Sequence of chain 17.E:
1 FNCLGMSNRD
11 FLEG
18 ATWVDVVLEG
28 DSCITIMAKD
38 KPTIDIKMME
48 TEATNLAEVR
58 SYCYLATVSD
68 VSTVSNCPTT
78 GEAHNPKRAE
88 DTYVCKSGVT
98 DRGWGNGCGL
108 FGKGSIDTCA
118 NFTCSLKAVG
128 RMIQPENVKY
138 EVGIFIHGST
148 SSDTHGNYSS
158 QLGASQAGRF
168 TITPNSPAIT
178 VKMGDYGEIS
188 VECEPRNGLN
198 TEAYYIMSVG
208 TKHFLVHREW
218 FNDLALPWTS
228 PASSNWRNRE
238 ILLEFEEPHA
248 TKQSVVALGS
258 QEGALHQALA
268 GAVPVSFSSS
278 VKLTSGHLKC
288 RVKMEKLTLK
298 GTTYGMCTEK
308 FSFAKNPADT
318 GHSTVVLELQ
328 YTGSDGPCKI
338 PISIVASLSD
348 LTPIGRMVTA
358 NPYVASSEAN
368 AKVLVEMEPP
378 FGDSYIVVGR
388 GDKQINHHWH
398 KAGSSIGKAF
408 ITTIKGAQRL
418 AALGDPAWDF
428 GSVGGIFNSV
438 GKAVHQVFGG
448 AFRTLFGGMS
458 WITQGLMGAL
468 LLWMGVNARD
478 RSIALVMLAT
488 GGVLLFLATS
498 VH

This small molecule binds to this protein.
Small molecule (SMILES): CC(=O)N[C@@H]1[C@@H](O)[C@H](O)[C@@H](CO)O[C@H]1O

Sequence of chain 52.A:
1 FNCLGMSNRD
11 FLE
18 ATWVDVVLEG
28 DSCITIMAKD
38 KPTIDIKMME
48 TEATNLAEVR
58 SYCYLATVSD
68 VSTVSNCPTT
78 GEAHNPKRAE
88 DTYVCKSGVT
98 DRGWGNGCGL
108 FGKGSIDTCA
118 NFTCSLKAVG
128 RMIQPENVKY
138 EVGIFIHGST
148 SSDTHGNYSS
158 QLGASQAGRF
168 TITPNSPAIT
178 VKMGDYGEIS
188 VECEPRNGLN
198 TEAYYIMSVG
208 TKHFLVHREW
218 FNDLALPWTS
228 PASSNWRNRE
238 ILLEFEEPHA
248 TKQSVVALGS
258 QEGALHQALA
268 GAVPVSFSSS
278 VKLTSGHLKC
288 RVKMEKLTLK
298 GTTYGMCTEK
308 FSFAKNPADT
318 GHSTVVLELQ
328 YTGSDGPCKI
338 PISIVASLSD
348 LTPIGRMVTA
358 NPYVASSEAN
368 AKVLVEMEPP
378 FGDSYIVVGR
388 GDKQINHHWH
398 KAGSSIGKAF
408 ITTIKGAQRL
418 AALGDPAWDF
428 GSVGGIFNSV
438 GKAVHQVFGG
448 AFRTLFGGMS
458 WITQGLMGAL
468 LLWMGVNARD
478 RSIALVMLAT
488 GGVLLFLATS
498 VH

Binding-site contacts:
Ligand atom O5 contacts residue PHE119 of chain 17.E at 3.8 Å.
Ligand atom O7 contacts residue SER66 of chain 17.E at 3.5 Å.
Ligand atom O6 contacts residue PHE119 of chain 17.E at 4.0 Å.
Ligand atom N2 contacts residue ASN118 of chain 17.E at 2.9 Å (h-bond).
Ligand atom N2 contacts residue TYR90 of chain 17.E at 4.4 Å.
Ligand atom C5 contacts residue PHE119 of chain 17.E at 4.4 Å (hydrophobic).
Ligand atom C5 contacts residue ASN118 of chain 17.E at 3.6 Å.
Ligand atom C6 contacts residue PHE119 of chain 17.E at 3.8 Å (hydrophobic).
Ligand atom O7 contacts residue ASP67 of chain 17.E at 3.5 Å (salt-bridge).
Ligand atom O5 contacts residue THR120 of chain 17.E at 3.4 Å (h-bond).
Ligand atom C3 contacts residue ASN118 of chain 17.E at 3.8 Å.
Ligand atom C8 contacts residue ASP67 of chain 17.E at 4.0 Å.
Ligand atom C2 contacts residue ASN118 of chain 17.E at 2.5 Å.
Ligand atom C7 contacts residue ASP67 of chain 17.E at 3.9 Å.
Ligand atom C5 contacts residue THR89 of chain 17.E at 4.2 Å.
Ligand atom C4 contacts residue ASN118 of chain 17.E at 4.2 Å.
Ligand atom O5 contacts residue ASN118 of chain 17.E at 2.3 Å (h-bond).
Ligand atom O5 contacts residue SER66 of chain 17.E at 4.4 Å.
Ligand atom O7 contacts residue ASN118 of chain 17.E at 3.0 Å (h-bond).
Ligand atom O5 contacts residue THR89 of chain 17.E at 4.3 Å.
Ligand atom C7 contacts residue ASN118 of chain 17.E at 3.1 Å.
Ligand atom C5 contacts residue THR120 of chain 17.E at 4.0 Å.
Ligand atom C6 contacts residue THR120 of chain 17.E at 3.4 Å.
Ligand atom O4 contacts residue THR300 of chain 52.A at 4.5 Å.
Ligand atom O6 contacts residue THR120 of chain 17.E at 2.5 Å (h-bond).
Ligand atom C6 contacts residue THR89 of chain 17.E at 4.2 Å.
Ligand atom C1 contacts residue SER66 of chain 17.E at 4.5 Å.
Ligand atom C8 contacts residue TYR90 of chain 17.E at 3.8 Å (hydrophobic).
Ligand atom C1 contacts residue THR89 of chain 17.E at 4.4 Å.
Ligand atom C1 contacts residue ASN118 of chain 17.E at 1.4 Å.
Ligand atom C7 contacts residue TYR90 of chain 17.E at 4.1 Å (hydrophobic).
Ligand atom C8 contacts residue ASN118 of chain 17.E at 4.4 Å.